Sequence of chain 1.DB:
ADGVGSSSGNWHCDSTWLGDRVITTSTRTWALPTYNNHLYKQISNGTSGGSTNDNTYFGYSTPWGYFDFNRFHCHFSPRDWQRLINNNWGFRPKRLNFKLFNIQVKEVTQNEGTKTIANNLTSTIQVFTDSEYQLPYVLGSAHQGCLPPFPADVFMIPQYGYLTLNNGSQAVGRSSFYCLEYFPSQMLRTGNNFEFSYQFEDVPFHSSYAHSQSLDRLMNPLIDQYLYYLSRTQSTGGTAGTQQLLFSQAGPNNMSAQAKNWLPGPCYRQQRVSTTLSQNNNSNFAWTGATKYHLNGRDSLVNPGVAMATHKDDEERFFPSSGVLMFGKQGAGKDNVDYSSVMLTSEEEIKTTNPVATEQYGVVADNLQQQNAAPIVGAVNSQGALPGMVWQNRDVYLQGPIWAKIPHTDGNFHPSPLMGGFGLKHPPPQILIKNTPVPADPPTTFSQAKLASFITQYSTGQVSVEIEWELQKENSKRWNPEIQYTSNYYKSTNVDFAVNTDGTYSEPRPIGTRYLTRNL

Sequence of chain 1.Z:
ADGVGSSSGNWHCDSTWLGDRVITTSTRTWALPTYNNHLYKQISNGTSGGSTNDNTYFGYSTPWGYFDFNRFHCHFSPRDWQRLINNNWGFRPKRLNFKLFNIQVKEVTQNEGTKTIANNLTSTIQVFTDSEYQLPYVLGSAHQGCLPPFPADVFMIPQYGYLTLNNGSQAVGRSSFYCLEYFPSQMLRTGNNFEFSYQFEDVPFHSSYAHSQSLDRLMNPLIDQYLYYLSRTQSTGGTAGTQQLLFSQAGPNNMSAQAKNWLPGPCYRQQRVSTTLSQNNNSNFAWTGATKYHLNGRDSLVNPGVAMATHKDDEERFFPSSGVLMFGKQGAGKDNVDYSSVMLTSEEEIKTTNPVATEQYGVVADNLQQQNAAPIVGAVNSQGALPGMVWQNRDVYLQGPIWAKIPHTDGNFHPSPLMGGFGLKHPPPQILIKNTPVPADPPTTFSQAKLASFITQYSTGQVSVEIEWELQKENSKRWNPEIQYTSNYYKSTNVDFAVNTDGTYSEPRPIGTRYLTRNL

A small-molecule ligand and the protein it binds are described below.
Small molecule (SMILES): OC[C@H]1O[C@@H](O)[C@H](O)[C@@H](O)[C@H]1O

Binding-site contacts:
Ligand atom O2 contacts residue ASN55 of chain 1.DB at 3.5 Å (h-bond).
Ligand atom O3 contacts residue ALA257 of chain 1.Z at 4.3 Å.
Ligand atom O3 contacts residue TRP287 of chain 1.DB at 3.8 Å.
Ligand atom O2 contacts residue SER256 of chain 1.Z at 3.9 Å.
Ligand atom O1 contacts residue TRP287 of chain 1.DB at 3.0 Å (h-bond).
Ligand atom O2 contacts residue THR52 of chain 1.DB at 4.4 Å.
Ligand atom O4 contacts residue TRP287 of chain 1.DB at 2.1 Å.
Ligand atom C1 contacts residue TRP287 of chain 1.DB at 3.8 Å (hydrophobic).
Ligand atom C5 contacts residue TRP287 of chain 1.DB at 3.9 Å (hydrophobic).
Ligand atom O3 contacts residue TYR229 of chain 1.Z at 4.4 Å.
Ligand atom O5 contacts residue TRP287 of chain 1.DB at 3.3 Å.
Ligand atom C6 contacts residue TRP287 of chain 1.DB at 3.8 Å (hydrophobic).
Ligand atom C4 contacts residue TRP287 of chain 1.DB at 3.4 Å (hydrophobic).
Ligand atom C3 contacts residue TRP287 of chain 1.DB at 4.3 Å (hydrophobic).
Ligand atom O3 contacts residue ASN254 of chain 1.Z at 3.8 Å.
Ligand atom C3 contacts residue ASN254 of chain 1.Z at 4.0 Å.
Ligand atom C2 contacts residue TRP287 of chain 1.DB at 3.8 Å (hydrophobic).
Ligand atom O2 contacts residue ASN254 of chain 1.Z at 3.9 Å.